Sequence of chain 1.B:
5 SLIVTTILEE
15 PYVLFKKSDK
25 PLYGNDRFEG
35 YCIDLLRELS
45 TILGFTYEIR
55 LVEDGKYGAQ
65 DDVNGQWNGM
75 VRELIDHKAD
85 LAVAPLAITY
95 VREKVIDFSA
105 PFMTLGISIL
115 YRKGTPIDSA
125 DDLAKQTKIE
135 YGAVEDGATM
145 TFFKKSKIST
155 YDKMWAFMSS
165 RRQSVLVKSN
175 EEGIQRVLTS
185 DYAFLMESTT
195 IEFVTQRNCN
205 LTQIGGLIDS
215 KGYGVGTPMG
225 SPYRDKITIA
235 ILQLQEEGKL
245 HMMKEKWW

A small-molecule ligand and the protein it binds are described below.
Small molecule (SMILES): N[C@@H](CCC(=O)O)C(=O)O

Binding-site contacts:
Ligand atom O contacts residue ALA142 of chain 1.B at 4.4 Å.
Ligand atom CB contacts residue GLU191 of chain 1.B at 4.3 Å.
Ligand atom OE1 contacts residue GLY141 of chain 1.B at 3.6 Å.
Ligand atom O contacts residue LEU90 of chain 1.B at 3.7 Å.
Ligand atom OE2 contacts residue MET190 of chain 1.B at 4.2 Å.
Ligand atom OE2 contacts residue THR143 of chain 1.B at 2.7 Å (h-bond).
Ligand atom N contacts residue TYR217 of chain 1.B at 4.2 Å.
Ligand atom OE1 contacts residue ALA142 of chain 1.B at 3.2 Å (h-bond).
Ligand atom O contacts residue TYR61 of chain 1.B at 3.6 Å.
Ligand atom N contacts residue ALA91 of chain 1.B at 4.2 Å.
Ligand atom C contacts residue TYR61 of chain 1.B at 3.8 Å (hydrophobic).
Ligand atom CG contacts residue ASN174 of chain 1.B at 4.0 Å.
Ligand atom C contacts residue ALA91 of chain 1.B at 4.0 Å (hydrophobic).
Ligand atom C contacts residue GLU191 of chain 1.B at 4.1 Å.
Ligand atom OXT contacts residue ALA142 of chain 1.B at 2.9 Å (h-bond).
Ligand atom CG contacts residue VAL138 of chain 1.B at 4.3 Å (hydrophobic).
Ligand atom O contacts residue ARG96 of chain 1.B at 2.8 Å (salt-bridge).
Ligand atom C contacts residue PRO89 of chain 1.B at 4.4 Å (hydrophobic).
Ligand atom CA contacts residue ALA142 of chain 1.B at 4.2 Å (hydrophobic).
Ligand atom CG contacts residue GLU191 of chain 1.B at 4.0 Å.
Ligand atom N contacts residue PRO89 of chain 1.B at 2.9 Å (h-bond).
Ligand atom CA contacts residue TYR61 of chain 1.B at 4.2 Å (hydrophobic).
Ligand atom N contacts residue TYR61 of chain 1.B at 3.8 Å.
Ligand atom N contacts residue GLU191 of chain 1.B at 2.8 Å (salt-bridge).
Ligand atom CD contacts residue VAL138 of chain 1.B at 4.3 Å (hydrophobic).
Ligand atom CA contacts residue PRO89 of chain 1.B at 4.2 Å (hydrophobic).
Ligand atom C contacts residue ARG96 of chain 1.B at 3.5 Å.
Ligand atom CD contacts residue THR143 of chain 1.B at 3.3 Å.
Ligand atom O contacts residue PRO89 of chain 1.B at 3.8 Å.
Ligand atom OE1 contacts residue GLU191 of chain 1.B at 4.2 Å.
Ligand atom OE2 contacts residue GLU191 of chain 1.B at 3.8 Å.
Ligand atom CD contacts residue GLU191 of chain 1.B at 4.0 Å.
Ligand atom CA contacts residue GLU191 of chain 1.B at 3.2 Å.
Ligand atom OXT contacts residue ARG96 of chain 1.B at 2.8 Å (salt-bridge).
Ligand atom O contacts residue ALA91 of chain 1.B at 2.9 Å (h-bond).
Ligand atom OE1 contacts residue THR143 of chain 1.B at 3.0 Å (h-bond).
Ligand atom CB contacts residue TYR61 of chain 1.B at 3.9 Å (hydrophobic).
Ligand atom OXT contacts residue GLY141 of chain 1.B at 3.5 Å.
Ligand atom C contacts residue ALA142 of chain 1.B at 3.8 Å (hydrophobic).
Ligand atom OXT contacts residue TYR61 of chain 1.B at 3.8 Å.